Sequence of chain 55.E:
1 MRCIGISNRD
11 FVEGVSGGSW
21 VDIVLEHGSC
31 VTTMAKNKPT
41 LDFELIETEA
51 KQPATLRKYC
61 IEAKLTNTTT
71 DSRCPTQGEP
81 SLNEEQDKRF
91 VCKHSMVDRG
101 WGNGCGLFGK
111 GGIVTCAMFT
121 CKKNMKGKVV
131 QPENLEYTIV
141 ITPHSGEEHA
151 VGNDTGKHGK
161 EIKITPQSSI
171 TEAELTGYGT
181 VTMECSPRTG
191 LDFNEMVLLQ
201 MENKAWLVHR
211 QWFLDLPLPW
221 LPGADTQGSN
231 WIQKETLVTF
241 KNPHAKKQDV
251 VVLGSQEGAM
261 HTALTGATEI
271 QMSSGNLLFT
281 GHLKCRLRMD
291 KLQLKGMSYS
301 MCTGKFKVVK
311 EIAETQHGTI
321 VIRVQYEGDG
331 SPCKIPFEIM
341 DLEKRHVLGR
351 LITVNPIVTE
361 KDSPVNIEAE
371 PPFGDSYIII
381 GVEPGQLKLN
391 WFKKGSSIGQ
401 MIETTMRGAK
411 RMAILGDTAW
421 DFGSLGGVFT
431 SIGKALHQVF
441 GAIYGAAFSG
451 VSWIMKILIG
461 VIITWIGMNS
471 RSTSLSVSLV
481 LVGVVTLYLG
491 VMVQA

This protein binds this small molecule.
Small molecule (SMILES): CC(=O)N[C@H]1[C@H](O[C@H]2[C@H](O)[C@@H](NC(C)=O)CO[C@@H]2CO)O[C@H](CO)[C@@H](O)[C@@H]1O

Sequence of chain 55.C:
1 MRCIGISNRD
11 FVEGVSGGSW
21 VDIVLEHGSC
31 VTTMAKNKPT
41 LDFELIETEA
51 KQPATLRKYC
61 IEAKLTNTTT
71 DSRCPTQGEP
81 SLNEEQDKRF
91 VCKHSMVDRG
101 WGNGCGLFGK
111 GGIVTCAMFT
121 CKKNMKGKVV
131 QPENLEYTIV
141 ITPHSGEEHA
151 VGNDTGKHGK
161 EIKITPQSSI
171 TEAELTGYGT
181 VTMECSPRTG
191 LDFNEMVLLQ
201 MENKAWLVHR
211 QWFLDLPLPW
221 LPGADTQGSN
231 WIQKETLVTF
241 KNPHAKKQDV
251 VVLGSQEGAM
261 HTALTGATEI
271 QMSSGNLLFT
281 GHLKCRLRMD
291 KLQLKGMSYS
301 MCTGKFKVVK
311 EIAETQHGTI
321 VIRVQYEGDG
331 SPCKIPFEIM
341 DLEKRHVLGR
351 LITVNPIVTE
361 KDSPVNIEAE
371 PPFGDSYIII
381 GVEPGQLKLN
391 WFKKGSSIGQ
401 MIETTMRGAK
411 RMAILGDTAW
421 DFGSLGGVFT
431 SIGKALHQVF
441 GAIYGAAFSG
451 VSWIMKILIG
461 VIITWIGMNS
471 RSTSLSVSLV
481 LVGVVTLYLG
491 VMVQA

Binding-site contacts:
Ligand atom C6 contacts residue HIS149 of chain 55.E at 4.2 Å.
Ligand atom O6 contacts residue HIS149 of chain 55.E at 3.0 Å (h-bond).
Ligand atom C6 contacts residue HIS158 of chain 55.E at 4.0 Å.
Ligand atom O3 contacts residue HIS149 of chain 55.E at 4.2 Å.
Ligand atom O7 contacts residue ASN153 of chain 55.E at 3.3 Å (h-bond).
Ligand atom O6 contacts residue HIS158 of chain 55.E at 2.8 Å (h-bond).
Ligand atom O6 contacts residue ASN153 of chain 55.E at 4.5 Å.
Ligand atom C4 contacts residue HIS149 of chain 55.E at 4.4 Å.
Ligand atom N2 contacts residue ASN153 of chain 55.E at 2.9 Å (h-bond).
Ligand atom C5 contacts residue HIS149 of chain 55.E at 4.4 Å.
Ligand atom C7 contacts residue ASN153 of chain 55.E at 3.3 Å.
Ligand atom C7 contacts residue HIS149 of chain 55.E at 4.5 Å.
Ligand atom O5 contacts residue HIS149 of chain 55.E at 3.5 Å (h-bond).
Ligand atom O6 contacts residue GLY156 of chain 55.E at 4.5 Å.
Ligand atom O7 contacts residue HIS149 of chain 55.E at 3.6 Å.
Ligand atom O5 contacts residue THR155 of chain 55.E at 4.3 Å.
Ligand atom C3 contacts residue ASN153 of chain 55.E at 3.8 Å.
Ligand atom C1 contacts residue ASN153 of chain 55.E at 1.4 Å.
Ligand atom C1 contacts residue HIS149 of chain 55.E at 3.6 Å.
Ligand atom C1 contacts residue HIS158 of chain 55.E at 3.9 Å.
Ligand atom O5 contacts residue ASN153 of chain 55.E at 2.3 Å (h-bond).
Ligand atom C1 contacts residue THR155 of chain 55.E at 4.0 Å.
Ligand atom C2 contacts residue HIS149 of chain 55.E at 3.7 Å.
Ligand atom C3 contacts residue HIS149 of chain 55.E at 4.5 Å.
Ligand atom C5 contacts residue HIS158 of chain 55.E at 4.2 Å.
Ligand atom C8 contacts residue ASN153 of chain 55.E at 4.0 Å.
Ligand atom C8 contacts residue GLY102 of chain 55.C at 3.3 Å.
Ligand atom C5 contacts residue ASN153 of chain 55.E at 3.6 Å.
Ligand atom C2 contacts residue ASN153 of chain 55.E at 2.4 Å.
Ligand atom O5 contacts residue HIS158 of chain 55.E at 3.1 Å (h-bond).
Ligand atom C4 contacts residue ASN153 of chain 55.E at 4.2 Å.